Sequence of chain 1.A:
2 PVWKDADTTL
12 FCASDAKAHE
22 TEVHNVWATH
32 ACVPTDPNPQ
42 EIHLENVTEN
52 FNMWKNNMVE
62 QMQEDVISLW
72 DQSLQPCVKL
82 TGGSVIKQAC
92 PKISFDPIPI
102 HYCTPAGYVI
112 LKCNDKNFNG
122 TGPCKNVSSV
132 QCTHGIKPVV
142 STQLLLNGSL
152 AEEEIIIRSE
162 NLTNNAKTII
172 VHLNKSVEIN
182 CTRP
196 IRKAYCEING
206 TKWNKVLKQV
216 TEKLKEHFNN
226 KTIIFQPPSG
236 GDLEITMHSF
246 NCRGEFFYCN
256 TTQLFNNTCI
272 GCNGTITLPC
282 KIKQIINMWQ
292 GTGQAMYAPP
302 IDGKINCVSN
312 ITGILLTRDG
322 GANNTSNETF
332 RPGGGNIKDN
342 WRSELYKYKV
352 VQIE

This protein binds this small molecule.
Small molecule (SMILES): CC(=O)N[C@@H]1[C@@H](O)[C@H](O)[C@@H](CO)O[C@H]1O

Binding-site contacts:
Ligand atom C5 contacts residue THR183 of chain 1.A at 4.1 Å.
Ligand atom C1 contacts residue VAL309 of chain 1.A at 4.5 Å (hydrophobic).
Ligand atom C2 contacts residue ASN307 of chain 1.A at 4.5 Å.
Ligand atom C4 contacts residue ASN181 of chain 1.A at 4.0 Å.
Ligand atom O6 contacts residue GLU202 of chain 1.A at 3.3 Å (salt-bridge).
Ligand atom C4 contacts residue ASN307 of chain 1.A at 4.5 Å.
Ligand atom O5 contacts residue ASN181 of chain 1.A at 2.2 Å (h-bond).
Ligand atom N2 contacts residue ASN307 of chain 1.A at 4.0 Å.
Ligand atom O5 contacts residue THR183 of chain 1.A at 4.1 Å.
Ligand atom O7 contacts residue ASN181 of chain 1.A at 3.6 Å.
Ligand atom O4 contacts residue THR183 of chain 1.A at 4.4 Å.
Ligand atom O7 contacts residue VAL309 of chain 1.A at 4.4 Å.
Ligand atom O4 contacts residue LYS305 of chain 1.A at 3.8 Å.
Ligand atom O5 contacts residue GLU202 of chain 1.A at 4.3 Å.
Ligand atom N2 contacts residue VAL309 of chain 1.A at 3.5 Å.
Ligand atom C8 contacts residue VAL309 of chain 1.A at 3.0 Å (hydrophobic).
Ligand atom C1 contacts residue ASN307 of chain 1.A at 4.2 Å.
Ligand atom C8 contacts residue ASN181 of chain 1.A at 4.5 Å.
Ligand atom O3 contacts residue ASN181 of chain 1.A at 4.5 Å.
Ligand atom C2 contacts residue ASN181 of chain 1.A at 2.3 Å.
Ligand atom C6 contacts residue GLU202 of chain 1.A at 4.5 Å.
Ligand atom N2 contacts residue ASN181 of chain 1.A at 2.8 Å (h-bond).
Ligand atom C7 contacts residue ASN181 of chain 1.A at 3.4 Å.
Ligand atom O6 contacts residue TYR200 of chain 1.A at 4.4 Å.
Ligand atom O4 contacts residue ASN307 of chain 1.A at 3.3 Å (h-bond).
Ligand atom C8 contacts residue GLU179 of chain 1.A at 4.3 Å.
Ligand atom C5 contacts residue ASN181 of chain 1.A at 3.5 Å.
Ligand atom O7 contacts residue GLU179 of chain 1.A at 4.4 Å.
Ligand atom C7 contacts residue VAL309 of chain 1.A at 3.5 Å (hydrophobic).
Ligand atom C1 contacts residue THR183 of chain 1.A at 4.2 Å.
Ligand atom C3 contacts residue ASN181 of chain 1.A at 3.6 Å.
Ligand atom C1 contacts residue ASN181 of chain 1.A at 1.4 Å.